Binding-site contacts:
Ligand atom C9 contacts residue TYR145 of chain 15.A at 4.4 Å (hydrophobic).
Ligand atom C7 contacts residue TYR145 of chain 15.A at 3.9 Å (hydrophobic).
Ligand atom O4 contacts residue ASN251 of chain 14.A at 4.1 Å.
Ligand atom O1A contacts residue ALA146 of chain 15.A at 3.2 Å.
Ligand atom O4 contacts residue TYR250 of chain 14.A at 3.4 Å.
Ligand atom C11 contacts residue TYR145 of chain 15.A at 3.7 Å (hydrophobic).
Ligand atom N5 contacts residue TYR250 of chain 14.A at 4.4 Å.
Ligand atom C11 contacts residue ARG143 of chain 15.A at 4.0 Å.
Ligand atom C4 contacts residue TYR145 of chain 15.A at 3.6 Å (hydrophobic).
Ligand atom C11 contacts residue TYR250 of chain 14.A at 3.7 Å (hydrophobic).
Ligand atom C6 contacts residue ALA146 of chain 15.A at 4.2 Å (hydrophobic).
Ligand atom C1 contacts residue ALA146 of chain 15.A at 4.0 Å (hydrophobic).
Ligand atom O1B contacts residue PRO252 of chain 14.A at 3.3 Å.
Ligand atom O8 contacts residue ALA146 of chain 15.A at 3.3 Å.
Ligand atom O1A contacts residue ASN148 of chain 15.A at 4.3 Å.
Ligand atom C5 contacts residue TYR145 of chain 15.A at 3.3 Å (hydrophobic).
Ligand atom C8 contacts residue ALA146 of chain 15.A at 4.5 Å (hydrophobic).
Ligand atom O1B contacts residue SER147 of chain 15.A at 2.7 Å (h-bond).
Ligand atom N5 contacts residue TYR145 of chain 15.A at 2.6 Å (h-bond).
Ligand atom C1 contacts residue SER147 of chain 15.A at 3.6 Å.
Ligand atom C10 contacts residue TYR250 of chain 14.A at 3.5 Å (hydrophobic).
Ligand atom O4 contacts residue PRO252 of chain 14.A at 3.6 Å.
Ligand atom C10 contacts residue TYR145 of chain 15.A at 3.6 Å (hydrophobic).
Ligand atom C4 contacts residue PRO252 of chain 14.A at 3.7 Å (hydrophobic).
Ligand atom O4 contacts residue TYR145 of chain 15.A at 4.2 Å.
Ligand atom O1A contacts residue SER147 of chain 15.A at 3.1 Å (h-bond).
Ligand atom O10 contacts residue TYR250 of chain 14.A at 2.8 Å (h-bond).
Ligand atom C1 contacts residue PRO252 of chain 14.A at 4.0 Å (hydrophobic).
Ligand atom O1B contacts residue ALA146 of chain 15.A at 4.3 Å.
Ligand atom C3 contacts residue PRO252 of chain 14.A at 3.8 Å (hydrophobic).
Ligand atom C6 contacts residue TYR145 of chain 15.A at 3.4 Å (hydrophobic).

Sequence of chain 15.A:
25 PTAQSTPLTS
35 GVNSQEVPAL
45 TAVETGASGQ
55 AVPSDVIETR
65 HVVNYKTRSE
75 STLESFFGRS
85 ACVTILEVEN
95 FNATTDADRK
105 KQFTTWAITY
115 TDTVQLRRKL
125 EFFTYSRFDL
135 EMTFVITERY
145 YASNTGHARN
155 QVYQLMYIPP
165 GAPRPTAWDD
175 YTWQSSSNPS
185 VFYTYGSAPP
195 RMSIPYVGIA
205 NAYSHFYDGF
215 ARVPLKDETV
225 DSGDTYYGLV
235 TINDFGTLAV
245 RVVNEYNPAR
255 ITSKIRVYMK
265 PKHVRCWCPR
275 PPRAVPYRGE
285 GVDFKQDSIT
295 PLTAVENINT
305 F

Sequence of chain 14.A:
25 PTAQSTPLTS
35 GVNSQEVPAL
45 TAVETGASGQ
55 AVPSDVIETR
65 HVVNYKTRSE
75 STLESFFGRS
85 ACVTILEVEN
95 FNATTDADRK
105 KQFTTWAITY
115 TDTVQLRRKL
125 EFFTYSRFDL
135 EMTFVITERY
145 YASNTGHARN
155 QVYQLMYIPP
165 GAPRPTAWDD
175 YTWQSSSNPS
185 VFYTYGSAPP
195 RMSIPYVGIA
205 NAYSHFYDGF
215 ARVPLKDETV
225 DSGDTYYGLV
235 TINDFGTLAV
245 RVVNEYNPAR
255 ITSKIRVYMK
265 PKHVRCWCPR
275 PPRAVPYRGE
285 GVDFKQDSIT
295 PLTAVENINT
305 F

This small molecule binds to this protein.
Small molecule (SMILES): CC(=O)N[C@H]1[C@H]([C@H](O)[C@H](O)CO)O[C@@](O)(C(=O)O)C[C@@H]1O